The small molecule below binds the protein below.
Small molecule (SMILES): O=C([O-])C(=O)[O-]

Binding-site contacts:
Ligand atom O3 contacts residue GLU188 of chain 1.E at 3.0 Å (salt-bridge).
Ligand atom O3 contacts residue ASP212 of chain 1.E at 3.9 Å.
Ligand atom C1 contacts residue ALA209 of chain 1.E at 3.7 Å (hydrophobic).
Ligand atom O1 contacts residue MET207 of chain 1.E at 4.1 Å.
Ligand atom O4 contacts residue ALA209 of chain 1.E at 3.9 Å.
Ligand atom O1 contacts residue LYS186 of chain 1.E at 3.4 Å (salt-bridge).
Ligand atom O3 contacts residue LYS186 of chain 1.E at 2.7 Å (salt-bridge).
Ligand atom C1 contacts residue MG1 of chain 1.CA at 2.8 Å.
Ligand atom C2 contacts residue MG1 of chain 1.CA at 3.0 Å.
Ligand atom C1 contacts residue GLU188 of chain 1.E at 3.5 Å.
Ligand atom O4 contacts residue ASP212 of chain 1.E at 2.8 Å (salt-bridge).
Ligand atom O2 contacts residue ASP212 of chain 1.E at 4.0 Å.
Ligand atom O1 contacts residue MET276 of chain 1.E at 4.3 Å.
Ligand atom O2 contacts residue MG1 of chain 1.CA at 4.2 Å.
Ligand atom O4 contacts residue GLY211 of chain 1.E at 3.7 Å.
Ligand atom C1 contacts residue THR244 of chain 1.E at 4.3 Å.
Ligand atom C1 contacts residue ASP212 of chain 1.E at 4.5 Å.
Ligand atom C2 contacts residue GLY211 of chain 1.E at 3.8 Å.
Ligand atom O2 contacts residue THR244 of chain 1.E at 2.6 Å (h-bond).
Ligand atom C2 contacts residue GLU188 of chain 1.E at 3.5 Å.
Ligand atom C2 contacts residue ASP212 of chain 1.E at 3.8 Å.
Ligand atom O3 contacts residue ALA209 of chain 1.E at 4.2 Å.
Ligand atom O4 contacts residue MG1 of chain 1.CA at 2.4 Å.
Ligand atom O1 contacts residue ARG87 of chain 1.E at 4.0 Å.
Ligand atom O3 contacts residue MG1 of chain 1.CA at 2.0 Å.
Ligand atom C1 contacts residue LYS186 of chain 1.E at 3.4 Å.
Ligand atom C2 contacts residue THR244 of chain 1.E at 3.7 Å.
Ligand atom O2 contacts residue ALA209 of chain 1.E at 3.3 Å.
Ligand atom C2 contacts residue ALA209 of chain 1.E at 3.5 Å (hydrophobic).
Ligand atom O2 contacts residue GLY211 of chain 1.E at 3.0 Å (h-bond).
Ligand atom O4 contacts residue GLU188 of chain 1.E at 2.9 Å (salt-bridge).
Ligand atom O2 contacts residue ARG210 of chain 1.E at 3.6 Å.
Ligand atom O1 contacts residue MG1 of chain 1.CA at 4.1 Å.
Ligand atom O1 contacts residue THR244 of chain 1.E at 3.8 Å.
Ligand atom O1 contacts residue ALA209 of chain 1.E at 4.1 Å.

Sequence of chain 1.E:
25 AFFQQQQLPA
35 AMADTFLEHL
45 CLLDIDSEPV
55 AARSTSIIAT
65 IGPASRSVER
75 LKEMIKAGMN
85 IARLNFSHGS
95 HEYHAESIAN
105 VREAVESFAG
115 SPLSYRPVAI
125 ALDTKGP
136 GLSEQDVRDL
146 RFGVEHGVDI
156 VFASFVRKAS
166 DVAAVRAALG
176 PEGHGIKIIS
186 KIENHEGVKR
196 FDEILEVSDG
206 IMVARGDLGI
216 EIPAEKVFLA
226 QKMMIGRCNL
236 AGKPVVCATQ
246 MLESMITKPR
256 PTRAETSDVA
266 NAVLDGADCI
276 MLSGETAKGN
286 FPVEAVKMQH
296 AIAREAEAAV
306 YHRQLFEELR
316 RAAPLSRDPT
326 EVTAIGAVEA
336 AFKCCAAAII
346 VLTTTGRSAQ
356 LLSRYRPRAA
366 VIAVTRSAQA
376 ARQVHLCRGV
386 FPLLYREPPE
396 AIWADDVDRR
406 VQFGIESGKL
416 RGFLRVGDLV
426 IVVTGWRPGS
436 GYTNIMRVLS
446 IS